Sequence of chain 55.A:
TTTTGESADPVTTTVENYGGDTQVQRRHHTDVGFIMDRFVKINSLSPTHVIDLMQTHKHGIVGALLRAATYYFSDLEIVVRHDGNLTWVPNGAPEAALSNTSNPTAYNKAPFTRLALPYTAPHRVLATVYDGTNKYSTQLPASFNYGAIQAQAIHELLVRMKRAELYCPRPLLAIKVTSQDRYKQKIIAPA

Sequence of chain 54.C:
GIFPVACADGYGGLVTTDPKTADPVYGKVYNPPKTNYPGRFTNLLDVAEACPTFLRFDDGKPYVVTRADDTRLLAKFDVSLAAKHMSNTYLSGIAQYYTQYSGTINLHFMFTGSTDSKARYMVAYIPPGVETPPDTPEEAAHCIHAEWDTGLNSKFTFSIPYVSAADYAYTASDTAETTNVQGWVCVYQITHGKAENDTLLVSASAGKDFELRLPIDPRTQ

This small molecule binds to this protein.
Small molecule (SMILES): O=C(O)[C@@H]1O[C@@H](O[C@H]2[C@H](O)[C@@H](NS(=O)(=O)O)[C@@H](O)O[C@@H]2COS(=O)(=O)O)[C@H](OS(=O)(=O)O)[C@@H](O)[C@@H]1O[C@H]1O[C@H](COS(=O)(=O)O)[C@@H](O)[C@H](O)[C@H]1NS(=O)(=O)O

Sequence of chain 55.B:
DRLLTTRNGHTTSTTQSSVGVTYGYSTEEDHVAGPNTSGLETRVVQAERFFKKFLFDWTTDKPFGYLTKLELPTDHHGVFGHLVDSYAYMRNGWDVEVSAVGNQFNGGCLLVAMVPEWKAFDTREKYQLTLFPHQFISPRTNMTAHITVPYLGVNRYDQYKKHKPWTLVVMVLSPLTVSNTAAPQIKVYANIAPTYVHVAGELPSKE

Binding-site contacts:
Ligand atom O5S contacts residue ASN88 of chain 54.C at 3.0 Å (h-bond).
Ligand atom S2 contacts residue ARG135 of chain 55.B at 4.0 Å.
Ligand atom O3 contacts residue LYS193 of chain 55.A at 2.8 Å (salt-bridge).
Ligand atom C6 contacts residue ARG135 of chain 55.B at 3.8 Å.
Ligand atom C3 contacts residue LYS193 of chain 55.A at 3.6 Å.
Ligand atom C5 contacts residue THR134 of chain 55.B at 3.9 Å.
Ligand atom C2 contacts residue LYS193 of chain 55.A at 3.6 Å.
Ligand atom O4 contacts residue THR195 of chain 55.A at 3.7 Å.
Ligand atom S2 contacts residue ARG56 of chain 54.C at 3.4 Å (salt-bridge).
Ligand atom O2S contacts residue ASP58 of chain 54.C at 2.3 Å (salt-bridge).
Ligand atom O3S contacts residue LYS193 of chain 55.A at 3.1 Å (salt-bridge).
Ligand atom O6S contacts residue ARG56 of chain 54.C at 3.7 Å.
Ligand atom O6 contacts residue ARG135 of chain 55.B at 3.6 Å.
Ligand atom O3S contacts residue THR134 of chain 55.B at 3.3 Å (h-bond).
Ligand atom N2 contacts residue ARG56 of chain 54.C at 3.9 Å.
Ligand atom O3 contacts residue ARG56 of chain 54.C at 3.9 Å.
Ligand atom C5 contacts residue ARG135 of chain 55.B at 4.1 Å.
Ligand atom C1 contacts residue ASP133 of chain 55.B at 4.0 Å.
Ligand atom O2S contacts residue ASP59 of chain 54.C at 3.2 Å.
Ligand atom C4 contacts residue LYS193 of chain 55.A at 3.4 Å.
Ligand atom O6S contacts residue ASN88 of chain 54.C at 3.9 Å.
Ligand atom S2 contacts residue ASN88 of chain 54.C at 4.0 Å.
Ligand atom O1S contacts residue ASP58 of chain 54.C at 4.1 Å.
Ligand atom O5S contacts residue ARG56 of chain 54.C at 3.6 Å (salt-bridge).
Ligand atom O6S contacts residue ARG135 of chain 55.B at 3.7 Å.
Ligand atom O5 contacts residue ARG135 of chain 55.B at 3.2 Å.
Ligand atom C6 contacts residue THR134 of chain 55.B at 3.5 Å.
Ligand atom O1 contacts residue ASP133 of chain 55.B at 4.1 Å.
Ligand atom S1 contacts residue ASP59 of chain 54.C at 3.7 Å.
Ligand atom O6B contacts residue LYS193 of chain 55.A at 4.1 Å.
Ligand atom O6 contacts residue LYS193 of chain 55.A at 3.5 Å.
Ligand atom O3 contacts residue ASP59 of chain 54.C at 4.0 Å.
Ligand atom O4S contacts residue ARG56 of chain 54.C at 2.5 Å (salt-bridge).
Ligand atom O5 contacts residue LYS193 of chain 55.A at 3.6 Å.
Ligand atom O5S contacts residue ARG135 of chain 55.B at 3.6 Å.
Ligand atom O2S contacts residue ARG56 of chain 54.C at 4.1 Å.
Ligand atom S1 contacts residue ASP58 of chain 54.C at 3.7 Å.
Ligand atom O1S contacts residue ASP59 of chain 54.C at 3.0 Å.
Ligand atom O6S contacts residue LYS193 of chain 55.A at 3.4 Å.
Ligand atom C3 contacts residue ARG56 of chain 54.C at 3.9 Å.